Binding-site contacts:
Ligand atom C1 contacts residue ARG104 of chain 48.C at 3.7 Å.
Ligand atom C3 contacts residue PRO274 of chain 48.A at 4.1 Å (hydrophobic).
Ligand atom C11 contacts residue PRO231 of chain 48.C at 4.0 Å (hydrophobic).
Ligand atom C6 contacts residue ASP91 of chain 48.C at 3.9 Å.
Ligand atom C10 contacts residue ASN275 of chain 48.A at 3.2 Å.
Ligand atom O6 contacts residue ASP91 of chain 48.C at 3.3 Å.
Ligand atom N5 contacts residue PRO231 of chain 48.C at 2.9 Å (h-bond).
Ligand atom C4 contacts residue ASN275 of chain 48.A at 3.8 Å.
Ligand atom O10 contacts residue ASN275 of chain 48.A at 2.9 Å (h-bond).
Ligand atom C11 contacts residue ASP232 of chain 48.C at 3.8 Å.
Ligand atom O4 contacts residue ASP232 of chain 48.C at 2.8 Å (salt-bridge).
Ligand atom C3 contacts residue PRO274 of chain 48.A at 3.8 Å (hydrophobic).
Ligand atom C4 contacts residue PRO231 of chain 48.C at 3.4 Å (hydrophobic).
Ligand atom O6 contacts residue PRO274 of chain 48.A at 3.7 Å.
Ligand atom C6 contacts residue PRO231 of chain 48.C at 4.0 Å (hydrophobic).
Ligand atom C5 contacts residue ASN275 of chain 48.A at 3.5 Å.
Ligand atom C4 contacts residue ASP232 of chain 48.C at 3.5 Å.
Ligand atom C5 contacts residue PRO274 of chain 48.A at 3.9 Å (hydrophobic).
Ligand atom C3 contacts residue ARG104 of chain 48.C at 3.9 Å.
Ligand atom O7 contacts residue PRO274 of chain 48.A at 3.4 Å.
Ligand atom C3 contacts residue ASP232 of chain 48.C at 4.1 Å.
Ligand atom O4 contacts residue ASN275 of chain 48.A at 3.0 Å (h-bond).
Ligand atom N5 contacts residue ASN275 of chain 48.A at 3.5 Å (h-bond).
Ligand atom C4 contacts residue ARG104 of chain 48.C at 4.0 Å.
Ligand atom O4 contacts residue ASP91 of chain 48.C at 2.8 Å (salt-bridge).
Ligand atom O3 contacts residue PRO274 of chain 48.A at 3.9 Å.
Ligand atom O10 contacts residue ARG270 of chain 48.A at 4.0 Å.
Ligand atom O4 contacts residue ARG95 of chain 48.C at 3.6 Å.
Ligand atom C4 contacts residue PRO274 of chain 48.A at 4.0 Å (hydrophobic).
Ligand atom O7 contacts residue SER180 of chain 48.C at 3.7 Å.
Ligand atom C11 contacts residue GLY234 of chain 48.C at 3.9 Å.
Ligand atom O3 contacts residue ASP91 of chain 48.C at 4.0 Å.
Ligand atom C11 contacts residue ILE233 of chain 48.C at 3.8 Å (hydrophobic).
Ligand atom O1B contacts residue ARG104 of chain 48.C at 2.8 Å (salt-bridge).
Ligand atom C10 contacts residue PRO231 of chain 48.C at 3.9 Å (hydrophobic).
Ligand atom C3 contacts residue ARG95 of chain 48.C at 3.9 Å.
Ligand atom O3 contacts residue GLY282 of chain 48.A at 3.4 Å.
Ligand atom O4 contacts residue PRO231 of chain 48.C at 3.8 Å.
Ligand atom C5 contacts residue PRO231 of chain 48.C at 3.6 Å (hydrophobic).
Ligand atom C4 contacts residue ASP91 of chain 48.C at 3.3 Å.

The small molecule below binds the protein below.
Small molecule (SMILES): CC(=O)N[C@@H]1[C@@H](O)[C@H](O[C@@H]2O[C@H](CO[C@]3(C(=O)O)C[C@H](O)[C@@H](NC(C)=O)[C@H]([C@H](O)[C@H](O)CO)O3)[C@H](O)[C@H](O)[C@H]2O)[C@@H](CO)O[C@H]1O

Sequence of chain 48.C:
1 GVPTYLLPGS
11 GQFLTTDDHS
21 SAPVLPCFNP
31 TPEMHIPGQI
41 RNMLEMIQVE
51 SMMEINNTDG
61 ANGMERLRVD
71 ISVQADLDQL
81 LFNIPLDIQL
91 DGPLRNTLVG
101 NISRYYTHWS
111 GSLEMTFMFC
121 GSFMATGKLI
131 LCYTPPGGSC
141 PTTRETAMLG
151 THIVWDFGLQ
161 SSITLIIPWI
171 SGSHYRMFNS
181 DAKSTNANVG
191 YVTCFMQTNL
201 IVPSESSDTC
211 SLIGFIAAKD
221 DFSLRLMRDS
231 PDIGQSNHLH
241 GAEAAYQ

Sequence of chain 48.A:
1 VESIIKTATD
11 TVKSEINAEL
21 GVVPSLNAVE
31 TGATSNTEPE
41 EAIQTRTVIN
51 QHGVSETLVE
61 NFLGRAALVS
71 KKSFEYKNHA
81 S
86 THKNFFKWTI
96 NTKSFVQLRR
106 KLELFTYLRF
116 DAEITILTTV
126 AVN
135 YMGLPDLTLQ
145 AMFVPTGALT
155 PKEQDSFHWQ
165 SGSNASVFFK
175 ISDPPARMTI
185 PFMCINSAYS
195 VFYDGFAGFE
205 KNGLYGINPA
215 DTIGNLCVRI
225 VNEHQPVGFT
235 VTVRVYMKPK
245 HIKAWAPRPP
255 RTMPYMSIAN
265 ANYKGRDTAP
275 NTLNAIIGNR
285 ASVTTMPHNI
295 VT